Sequence of chain 2.A:
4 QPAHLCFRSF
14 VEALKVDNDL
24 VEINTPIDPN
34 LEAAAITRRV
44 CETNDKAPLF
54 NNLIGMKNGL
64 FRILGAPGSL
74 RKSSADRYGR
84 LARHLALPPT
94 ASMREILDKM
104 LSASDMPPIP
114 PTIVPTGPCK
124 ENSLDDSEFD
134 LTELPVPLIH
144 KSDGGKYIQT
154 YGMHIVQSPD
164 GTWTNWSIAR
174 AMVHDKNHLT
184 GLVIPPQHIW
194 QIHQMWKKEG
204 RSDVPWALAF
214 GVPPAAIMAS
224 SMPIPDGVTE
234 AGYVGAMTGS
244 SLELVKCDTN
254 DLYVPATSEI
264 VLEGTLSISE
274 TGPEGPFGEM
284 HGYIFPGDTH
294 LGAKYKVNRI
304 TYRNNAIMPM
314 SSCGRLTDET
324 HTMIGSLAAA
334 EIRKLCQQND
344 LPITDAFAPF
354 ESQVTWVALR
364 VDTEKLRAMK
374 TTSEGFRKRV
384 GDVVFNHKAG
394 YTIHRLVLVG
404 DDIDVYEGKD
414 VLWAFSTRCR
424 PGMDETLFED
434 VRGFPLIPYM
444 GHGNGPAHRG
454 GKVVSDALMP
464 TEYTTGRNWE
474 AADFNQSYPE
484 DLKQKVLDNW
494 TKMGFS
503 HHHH

A protein and the small-molecule ligand that binds it are described below.
Small molecule (SMILES): O=C(O)c1cc2ccccc2[nH]1

Binding-site contacts:
Ligand atom C01 contacts residue GLN190 of chain 2.A at 3.6 Å.
Ligand atom O11 contacts residue MET283 of chain 2.A at 2.9 Å (h-bond).
Ligand atom C03 contacts residue BYN1 of chain 2.E at 3.6 Å.
Ligand atom O12 contacts residue LEU439 of chain 2.A at 3.9 Å.
Ligand atom C02 contacts residue BYN1 of chain 2.E at 3.4 Å.
Ligand atom C10 contacts residue ARG173 of chain 2.A at 4.0 Å.
Ligand atom C07 contacts residue LEU185 of chain 2.A at 3.7 Å (hydrophobic).
Ligand atom N09 contacts residue BYN1 of chain 2.E at 2.7 Å (h-bond).
Ligand atom O12 contacts residue PHE280 of chain 2.A at 3.7 Å.
Ligand atom C05 contacts residue LEU439 of chain 2.A at 2.9 Å (hydrophobic).
Ligand atom C06 contacts residue PHE437 of chain 2.A at 4.0 Å (hydrophobic).
Ligand atom C07 contacts residue LEU439 of chain 2.A at 2.3 Å (hydrophobic).
Ligand atom C08 contacts residue BYN1 of chain 2.E at 2.0 Å.
Ligand atom C07 contacts residue BYN1 of chain 2.E at 2.4 Å.
Ligand atom O11 contacts residue GLU282 of chain 2.A at 3.5 Å.
Ligand atom O11 contacts residue BYN1 of chain 2.E at 3.0 Å (h-bond).
Ligand atom O12 contacts residue BYN1 of chain 2.E at 2.2 Å (h-bond).
Ligand atom C04 contacts residue MET283 of chain 2.A at 4.0 Å (hydrophobic).
Ligand atom C01 contacts residue BYN1 of chain 2.E at 3.1 Å.
Ligand atom O12 contacts residue GLU282 of chain 2.A at 3.4 Å.
Ligand atom C02 contacts residue GLN190 of chain 2.A at 3.6 Å.
Ligand atom C03 contacts residue PHE437 of chain 2.A at 3.4 Å (hydrophobic).
Ligand atom C06 contacts residue BYN1 of chain 2.E at 3.1 Å.
Ligand atom C06 contacts residue ILE187 of chain 2.A at 3.9 Å (hydrophobic).
Ligand atom C10 contacts residue BYN1 of chain 2.E at 2.1 Å.
Ligand atom C05 contacts residue BYN1 of chain 2.E at 3.3 Å.
Ligand atom C04 contacts residue LEU439 of chain 2.A at 3.4 Å (hydrophobic).
Ligand atom C10 contacts residue LEU439 of chain 2.A at 3.2 Å (hydrophobic).
Ligand atom C04 contacts residue PHE437 of chain 2.A at 3.6 Å (hydrophobic).
Ligand atom O11 contacts residue LEU439 of chain 2.A at 3.9 Å.
Ligand atom C01 contacts residue TYR394 of chain 2.A at 3.9 Å (hydrophobic).
Ligand atom O12 contacts residue ARG173 of chain 2.A at 3.0 Å (salt-bridge).
Ligand atom C02 contacts residue PHE437 of chain 2.A at 3.6 Å (hydrophobic).
Ligand atom C08 contacts residue LEU439 of chain 2.A at 2.5 Å (hydrophobic).
Ligand atom N09 contacts residue LEU439 of chain 2.A at 3.2 Å.
Ligand atom N09 contacts residue MET283 of chain 2.A at 3.4 Å (h-bond).
Ligand atom C01 contacts residue PHE437 of chain 2.A at 3.7 Å (hydrophobic).
Ligand atom C06 contacts residue LEU439 of chain 2.A at 3.7 Å (hydrophobic).
Ligand atom C04 contacts residue BYN1 of chain 2.E at 3.3 Å.
Ligand atom C10 contacts residue GLU282 of chain 2.A at 3.7 Å.